Binding-site contacts:
Ligand atom C7 contacts residue ASN346 of chain 1.D at 4.1 Å.
Ligand atom C4 contacts residue ASN348 of chain 1.D at 4.2 Å.
Ligand atom C3 contacts residue ASN348 of chain 1.D at 3.8 Å.
Ligand atom N2 contacts residue ASN348 of chain 1.D at 2.9 Å (h-bond).
Ligand atom C2 contacts residue ASN348 of chain 1.D at 2.5 Å.
Ligand atom C5 contacts residue ASN348 of chain 1.D at 3.7 Å.
Ligand atom O5 contacts residue ASN348 of chain 1.D at 2.4 Å (h-bond).
Ligand atom C8 contacts residue ASN346 of chain 1.D at 3.5 Å.
Ligand atom C1 contacts residue ASN348 of chain 1.D at 1.4 Å.
Ligand atom C7 contacts residue ASN348 of chain 1.D at 3.5 Å.
Ligand atom O7 contacts residue ASN348 of chain 1.D at 3.7 Å.

A protein and the small-molecule ligand that binds it are described below.
Small molecule (SMILES): CC(=O)N[C@@H]1[C@@H](O)[C@H](O)[C@@H](CO)O[C@H]1O

Sequence of chain 1.D:
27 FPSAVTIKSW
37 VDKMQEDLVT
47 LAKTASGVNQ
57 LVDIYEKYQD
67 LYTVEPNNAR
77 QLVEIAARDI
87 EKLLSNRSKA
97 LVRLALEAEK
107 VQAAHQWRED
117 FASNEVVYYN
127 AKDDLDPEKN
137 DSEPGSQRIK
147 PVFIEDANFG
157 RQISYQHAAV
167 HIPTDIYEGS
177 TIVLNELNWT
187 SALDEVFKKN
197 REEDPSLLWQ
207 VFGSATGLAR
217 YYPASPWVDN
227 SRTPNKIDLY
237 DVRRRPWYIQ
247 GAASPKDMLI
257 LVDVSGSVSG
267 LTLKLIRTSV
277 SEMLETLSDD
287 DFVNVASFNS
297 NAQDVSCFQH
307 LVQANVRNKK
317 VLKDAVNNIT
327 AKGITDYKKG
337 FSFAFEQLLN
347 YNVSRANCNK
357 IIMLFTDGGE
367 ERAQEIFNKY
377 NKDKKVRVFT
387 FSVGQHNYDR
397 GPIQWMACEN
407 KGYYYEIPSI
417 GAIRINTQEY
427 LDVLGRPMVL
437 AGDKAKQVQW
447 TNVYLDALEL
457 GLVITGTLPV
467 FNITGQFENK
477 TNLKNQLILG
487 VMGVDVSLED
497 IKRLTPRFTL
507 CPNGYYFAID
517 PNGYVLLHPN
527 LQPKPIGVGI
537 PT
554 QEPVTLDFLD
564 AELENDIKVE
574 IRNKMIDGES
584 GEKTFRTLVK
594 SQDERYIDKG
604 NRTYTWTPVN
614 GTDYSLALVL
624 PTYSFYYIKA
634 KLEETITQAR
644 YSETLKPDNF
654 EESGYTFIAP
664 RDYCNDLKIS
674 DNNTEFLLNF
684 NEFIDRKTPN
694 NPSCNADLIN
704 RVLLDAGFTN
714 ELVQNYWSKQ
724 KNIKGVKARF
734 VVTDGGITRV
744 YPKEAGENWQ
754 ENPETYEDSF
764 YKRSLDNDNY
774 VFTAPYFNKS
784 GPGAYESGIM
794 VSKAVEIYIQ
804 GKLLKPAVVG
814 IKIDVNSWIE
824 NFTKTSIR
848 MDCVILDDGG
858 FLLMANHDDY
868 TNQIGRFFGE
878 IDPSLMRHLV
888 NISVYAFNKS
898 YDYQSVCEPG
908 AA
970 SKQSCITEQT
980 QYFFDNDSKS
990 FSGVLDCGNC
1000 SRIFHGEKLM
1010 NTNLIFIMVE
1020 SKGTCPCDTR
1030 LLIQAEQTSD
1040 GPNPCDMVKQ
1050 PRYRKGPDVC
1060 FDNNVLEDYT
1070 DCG